Sequence of chain 1.A:
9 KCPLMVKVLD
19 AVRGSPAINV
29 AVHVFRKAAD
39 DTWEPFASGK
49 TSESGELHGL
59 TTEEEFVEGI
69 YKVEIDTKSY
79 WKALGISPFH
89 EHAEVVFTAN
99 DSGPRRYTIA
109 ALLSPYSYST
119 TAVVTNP

Binding-site contacts:
Ligand atom O18 contacts residue THR118 of chain 1.B at 3.1 Å.
Ligand atom C17 contacts residue SER117 of chain 1.B at 3.0 Å.
Ligand atom C04 contacts residue ES81 of chain 2.E at 0.9 Å.
Ligand atom C05 contacts residue LEU17 of chain 1.B at 3.4 Å (hydrophobic).
Ligand atom C06 contacts residue LEU17 of chain 1.B at 3.5 Å (hydrophobic).
Ligand atom C08 contacts residue ES81 of chain 2.E at 0.6 Å.
Ligand atom O19 contacts residue ALA108 of chain 1.B at 3.4 Å (h-bond).
Ligand atom O19 contacts residue ES81 of chain 2.E at 3.5 Å.
Ligand atom C10 contacts residue ES81 of chain 2.E at 1.0 Å.
Ligand atom C11 contacts residue ES81 of chain 2.E at 0.2 Å.
Ligand atom C12 contacts residue LEU17 of chain 2.B at 3.5 Å (hydrophobic).
Ligand atom C11 contacts residue ALA108 of chain 2.B at 3.5 Å (hydrophobic).
Ligand atom C09 contacts residue ES81 of chain 2.E at 0.5 Å.
Ligand atom C10 contacts residue ALA108 of chain 2.B at 3.6 Å (hydrophobic).
Ligand atom C13 contacts residue ES81 of chain 2.E at 1.1 Å.
Ligand atom O18 contacts residue LEU110 of chain 2.B at 3.5 Å.
Ligand atom O19 contacts residue ALA109 of chain 1.B at 3.6 Å.
Ligand atom N14 contacts residue ES81 of chain 2.E at 1.6 Å (h-bond).
Ligand atom C11 contacts residue LYS15 of chain 2.B at 3.6 Å.
Ligand atom C06 contacts residue LYS15 of chain 1.B at 3.3 Å.
Ligand atom C11 contacts residue LEU17 of chain 2.B at 3.6 Å (hydrophobic).
Ligand atom C17 contacts residue ES81 of chain 2.E at 3.3 Å.
Ligand atom C04 contacts residue ALA108 of chain 1.B at 3.4 Å (hydrophobic).
Ligand atom O15 contacts residue ES81 of chain 2.E at 1.5 Å (h-bond).
Ligand atom C02 contacts residue ES81 of chain 2.E at 0.5 Å.
Ligand atom O19 contacts residue SER117 of chain 1.B at 3.1 Å (h-bond).
Ligand atom C06 contacts residue ES81 of chain 2.E at 1.0 Å.
Ligand atom C03 contacts residue ES81 of chain 2.E at 0.6 Å.
Ligand atom C12 contacts residue ES81 of chain 2.E at 0.9 Å.
Ligand atom C12 contacts residue ALA109 of chain 2.B at 3.1 Å (hydrophobic).
Ligand atom O18 contacts residue SER117 of chain 1.B at 3.6 Å (h-bond).
Ligand atom C01 contacts residue ES81 of chain 2.E at 1.2 Å.
Ligand atom C16 contacts residue SER117 of chain 1.B at 3.0 Å.
Ligand atom C05 contacts residue ES81 of chain 2.E at 0.2 Å.
Ligand atom C16 contacts residue LEU110 of chain 2.B at 3.4 Å (hydrophobic).
Ligand atom C16 contacts residue ES81 of chain 2.E at 2.1 Å.
Ligand atom O18 contacts residue THR119 of chain 1.B at 3.0 Å (h-bond).
Ligand atom C07 contacts residue ES81 of chain 2.E at 0.8 Å.
Ligand atom O19 contacts residue LEU110 of chain 1.B at 3.2 Å (h-bond).
Ligand atom C13 contacts residue LEU17 of chain 2.B at 3.6 Å (hydrophobic).

Sequence of chain 1.B:
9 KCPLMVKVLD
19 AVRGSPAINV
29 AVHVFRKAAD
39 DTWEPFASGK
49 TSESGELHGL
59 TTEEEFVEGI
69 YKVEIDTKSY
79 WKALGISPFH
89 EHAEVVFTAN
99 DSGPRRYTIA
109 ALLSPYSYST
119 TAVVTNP

The protein below binds the small molecule below.
Small molecule (SMILES): O=C(O)CON=C1c2ccccc2-c2ccccc21

Sequence of chain 2.B:
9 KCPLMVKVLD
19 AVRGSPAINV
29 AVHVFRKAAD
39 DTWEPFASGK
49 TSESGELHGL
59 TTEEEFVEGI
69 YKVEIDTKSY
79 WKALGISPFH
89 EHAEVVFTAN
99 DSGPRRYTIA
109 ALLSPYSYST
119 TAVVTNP